Sequence of chain 3.A:
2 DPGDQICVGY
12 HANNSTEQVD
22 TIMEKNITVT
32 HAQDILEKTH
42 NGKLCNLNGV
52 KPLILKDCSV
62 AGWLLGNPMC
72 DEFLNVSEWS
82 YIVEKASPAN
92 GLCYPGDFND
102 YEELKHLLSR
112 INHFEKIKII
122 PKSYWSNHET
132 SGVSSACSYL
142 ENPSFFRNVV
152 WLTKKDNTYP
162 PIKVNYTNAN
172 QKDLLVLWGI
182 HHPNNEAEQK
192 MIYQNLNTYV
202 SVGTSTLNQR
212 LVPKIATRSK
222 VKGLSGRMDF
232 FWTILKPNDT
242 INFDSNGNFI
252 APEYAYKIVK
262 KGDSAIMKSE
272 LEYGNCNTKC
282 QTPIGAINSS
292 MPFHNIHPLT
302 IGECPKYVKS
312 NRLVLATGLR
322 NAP

Binding-site contacts:
Ligand atom N2 contacts residue ASN289 of chain 3.A at 2.8 Å (h-bond).
Ligand atom C1 contacts residue ASN289 of chain 3.A at 1.4 Å.
Ligand atom C3 contacts residue ASN289 of chain 3.A at 3.7 Å.
Ligand atom O5 contacts residue ASN289 of chain 3.A at 2.3 Å (h-bond).
Ligand atom O7 contacts residue ASN289 of chain 3.A at 3.8 Å.
Ligand atom C5 contacts residue ASN289 of chain 3.A at 3.6 Å.
Ligand atom C4 contacts residue ASN289 of chain 3.A at 4.1 Å.
Ligand atom C7 contacts residue ASN289 of chain 3.A at 3.5 Å.
Ligand atom C8 contacts residue ASN278 of chain 3.A at 3.6 Å.
Ligand atom C2 contacts residue ASN289 of chain 3.A at 2.3 Å.

A small-molecule ligand and the protein it binds are described below.
Small molecule (SMILES): CC(=O)N[C@@H]1[C@@H](O)[C@H](O)[C@@H](CO)O[C@H]1O